This protein binds this small molecule.
Small molecule (SMILES): COc1ccc(C[C@H](NC(=O)[C@H](C)NC(=O)CN2CCOCC2)C(=O)N[C@@H](Cc2ccccc2)[C@@H](O)[C@H](C)CO)cc1

Sequence of chain 1.Z:
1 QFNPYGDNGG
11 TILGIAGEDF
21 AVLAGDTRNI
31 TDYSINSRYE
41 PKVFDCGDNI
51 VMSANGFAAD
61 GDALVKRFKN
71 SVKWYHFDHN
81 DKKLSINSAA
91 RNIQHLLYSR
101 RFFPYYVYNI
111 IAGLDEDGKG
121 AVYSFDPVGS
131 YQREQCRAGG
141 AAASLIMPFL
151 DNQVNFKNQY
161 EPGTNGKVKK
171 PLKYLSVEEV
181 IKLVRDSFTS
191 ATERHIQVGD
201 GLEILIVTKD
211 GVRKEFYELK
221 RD

Binding-site contacts:
Ligand atom C3 contacts residue ALA49 of chain 1.Y at 3.5 Å (hydrophobic).
Ligand atom C6 contacts residue LYS33 of chain 1.Y at 3.5 Å.
Ligand atom O21 contacts residue THR1 of chain 1.Y at 2.3 Å (h-bond).
Ligand atom C12 contacts residue THR1 of chain 1.Y at 2.5 Å.
Ligand atom C10 contacts residue TYR169 of chain 1.Y at 3.6 Å (hydrophobic).
Ligand atom N28 contacts residue ASP126 of chain 1.Z at 3.4 Å (salt-bridge).
Ligand atom O49 contacts residue ALA20 of chain 1.Y at 3.3 Å.
Ligand atom N22 contacts residue GLY47 of chain 1.Y at 3.0 Å (h-bond).
Ligand atom C11 contacts residue ARG19 of chain 1.Y at 3.2 Å.
Ligand atom C32 contacts residue TYR108 of chain 1.Z at 3.4 Å (hydrophobic).
Ligand atom C27 contacts residue THR21 of chain 1.Y at 3.6 Å.
Ligand atom C23 contacts residue GLY47 of chain 1.Y at 3.6 Å.
Ligand atom O21 contacts residue GLY47 of chain 1.Y at 3.4 Å (h-bond).
Ligand atom O13 contacts residue THR21 of chain 1.Y at 3.0 Å (h-bond).
Ligand atom O49 contacts residue THR21 of chain 1.Y at 3.4 Å (h-bond).
Ligand atom C4 contacts residue MET31 of chain 1.Y at 3.5 Å (hydrophobic).
Ligand atom C9 contacts residue THR1 of chain 1.Y at 1.4 Å.
Ligand atom O34 contacts residue PRO127 of chain 1.Z at 3.7 Å.
Ligand atom C11 contacts residue THR21 of chain 1.Y at 3.7 Å.
Ligand atom O39 contacts residue ALA49 of chain 1.Y at 3.2 Å (h-bond).
Ligand atom N22 contacts residue THR1 of chain 1.Y at 3.6 Å.
Ligand atom C24 contacts residue GLY47 of chain 1.Y at 3.4 Å.
Ligand atom C11 contacts residue TYR169 of chain 1.Y at 3.2 Å (hydrophobic).
Ligand atom N25 contacts residue THR21 of chain 1.Y at 3.1 Å (h-bond).
Ligand atom C7 contacts residue THR1 of chain 1.Y at 2.6 Å.
Ligand atom O21 contacts residue MES1 of chain 1.TA at 2.6 Å (h-bond).
Ligand atom C11 contacts residue THR1 of chain 1.Y at 2.5 Å.
Ligand atom C8 contacts residue THR1 of chain 1.Y at 2.3 Å.
Ligand atom C48 contacts residue GLY47 of chain 1.Y at 3.4 Å.
Ligand atom C7 contacts residue GLY47 of chain 1.Y at 3.7 Å.
Ligand atom C5 contacts residue LYS33 of chain 1.Y at 3.4 Å.
Ligand atom C2 contacts residue MET45 of chain 1.Y at 3.6 Å (hydrophobic).
Ligand atom C30 contacts residue ASP126 of chain 1.Z at 3.2 Å.
Ligand atom O13 contacts residue THR1 of chain 1.Y at 3.5 Å (h-bond).
Ligand atom C1 contacts residue MET45 of chain 1.Y at 3.6 Å (hydrophobic).
Ligand atom O13 contacts residue MES1 of chain 1.TA at 3.4 Å.
Ligand atom C10 contacts residue THR1 of chain 1.Y at 1.5 Å.
Ligand atom C12 contacts residue MES1 of chain 1.TA at 3.2 Å.
Ligand atom C4 contacts residue ALA49 of chain 1.Y at 3.6 Å (hydrophobic).
Ligand atom C7 contacts residue LYS33 of chain 1.Y at 3.7 Å.

Sequence of chain 1.Y:
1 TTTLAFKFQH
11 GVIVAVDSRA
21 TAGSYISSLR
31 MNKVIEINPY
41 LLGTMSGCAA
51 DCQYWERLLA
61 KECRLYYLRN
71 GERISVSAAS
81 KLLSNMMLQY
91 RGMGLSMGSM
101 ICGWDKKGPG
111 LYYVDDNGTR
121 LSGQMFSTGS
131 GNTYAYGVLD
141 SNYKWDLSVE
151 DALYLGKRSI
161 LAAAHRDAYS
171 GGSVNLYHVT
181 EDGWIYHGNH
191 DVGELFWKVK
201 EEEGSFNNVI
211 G